Sequence of chain 2.A:
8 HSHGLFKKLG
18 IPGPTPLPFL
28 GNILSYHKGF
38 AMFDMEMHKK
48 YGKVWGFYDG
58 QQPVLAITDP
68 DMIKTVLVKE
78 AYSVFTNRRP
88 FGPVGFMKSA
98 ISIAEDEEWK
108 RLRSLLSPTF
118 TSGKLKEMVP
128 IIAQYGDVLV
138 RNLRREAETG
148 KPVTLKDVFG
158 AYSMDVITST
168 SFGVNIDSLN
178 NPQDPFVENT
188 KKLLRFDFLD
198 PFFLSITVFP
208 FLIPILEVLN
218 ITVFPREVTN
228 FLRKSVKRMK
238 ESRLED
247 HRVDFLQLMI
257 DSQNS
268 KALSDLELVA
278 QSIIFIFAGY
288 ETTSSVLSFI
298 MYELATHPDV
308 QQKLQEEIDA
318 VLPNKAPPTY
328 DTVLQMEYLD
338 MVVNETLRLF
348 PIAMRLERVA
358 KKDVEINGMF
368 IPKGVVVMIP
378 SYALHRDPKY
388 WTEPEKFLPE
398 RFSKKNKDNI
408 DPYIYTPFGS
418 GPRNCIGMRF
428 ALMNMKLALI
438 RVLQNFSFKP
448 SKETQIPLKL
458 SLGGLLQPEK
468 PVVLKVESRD

This protein binds this small molecule.
Small molecule (SMILES): CC(C)C[C@H]1C(=O)N2CCC[C@H]2[C@]2(O)O[C@](NC(=O)[C@@H]3C=C4c5cccc6[nH]c(Br)c(c56)C[C@H]4N(C)C3)(C(C)C)C(=O)N12

Binding-site contacts:
Ligand atom C2 contacts residue ARG192 of chain 2.A at 3.6 Å.
Ligand atom O1 contacts residue ARG192 of chain 2.A at 3.1 Å (salt-bridge).
Ligand atom C7 contacts residue HEM1 of chain 2.B at 3.5 Å.
Ligand atom C7 contacts residue ALA285 of chain 2.A at 3.6 Å (hydrophobic).
Ligand atom C32 contacts residue PHE195 of chain 2.A at 3.5 Å (hydrophobic).
Ligand atom C9 contacts residue ALA285 of chain 2.A at 3.9 Å (hydrophobic).
Ligand atom O3 contacts residue ARG85 of chain 2.A at 3.3 Å.
Ligand atom C27 contacts residue ARG352 of chain 2.A at 3.4 Å.
Ligand atom N2 contacts residue ALA285 of chain 2.A at 3.7 Å.
Ligand atom C13 contacts residue HEM1 of chain 2.B at 3.6 Å.
Ligand atom C27 contacts residue GLU354 of chain 2.A at 3.8 Å.
Ligand atom C30 contacts residue PHE195 of chain 2.A at 3.3 Å (hydrophobic).
Ligand atom O4 contacts residue SER99 of chain 2.A at 3.2 Å (h-bond).
Ligand atom C32 contacts residue PHE88 of chain 2.A at 3.1 Å (hydrophobic).
Ligand atom C20 contacts residue PHE284 of chain 2.A at 3.6 Å (hydrophobic).
Ligand atom C23 contacts residue PHE37 of chain 2.A at 3.4 Å (hydrophobic).
Ligand atom C31 contacts residue PHE88 of chain 2.A at 3.7 Å (hydrophobic).
Ligand atom C7 contacts residue THR289 of chain 2.A at 3.7 Å.
Ligand atom C26 contacts residue PHE195 of chain 2.A at 3.6 Å (hydrophobic).
Ligand atom C6 contacts residue HEM1 of chain 2.B at 3.3 Å.
Ligand atom C24 contacts residue PHE195 of chain 2.A at 3.6 Å (hydrophobic).
Ligand atom C13 contacts residue ALA350 of chain 2.A at 3.4 Å (hydrophobic).
Ligand atom C10 contacts residue PHE284 of chain 2.A at 3.0 Å (hydrophobic).
Ligand atom C30 contacts residue PHE88 of chain 2.A at 3.5 Å (hydrophobic).
Ligand atom C20 contacts residue ILE100 of chain 2.A at 3.8 Å (hydrophobic).
Ligand atom C28 contacts residue PHE195 of chain 2.A at 3.8 Å (hydrophobic).
Ligand atom C12 contacts residue PHE284 of chain 2.A at 3.7 Å (hydrophobic).
Ligand atom C21 contacts residue PHE195 of chain 2.A at 3.5 Å (hydrophobic).
Ligand atom C17 contacts residue PHE195 of chain 2.A at 3.6 Å (hydrophobic).
Ligand atom O5 contacts residue PHE195 of chain 2.A at 3.3 Å.
Ligand atom O2 contacts residue ARG192 of chain 2.A at 3.2 Å (salt-bridge).
Ligand atom N5 contacts residue THR204 of chain 2.A at 3.3 Å (h-bond).
Ligand atom C27 contacts residue PHE37 of chain 2.A at 3.6 Å (hydrophobic).
Ligand atom BR contacts residue ASP56 of chain 2.A at 3.8 Å.
Ligand atom O4 contacts residue ALA285 of chain 2.A at 3.3 Å.
Ligand atom C6 contacts residue ALA285 of chain 2.A at 3.2 Å (hydrophobic).
Ligand atom C4 contacts residue ARG192 of chain 2.A at 3.5 Å.
Ligand atom C14 contacts residue ARG352 of chain 2.A at 3.5 Å.
Ligand atom C25 contacts residue PHE195 of chain 2.A at 3.7 Å (hydrophobic).
Ligand atom C22 contacts residue PHE195 of chain 2.A at 3.6 Å (hydrophobic).